Binding-site contacts:
Ligand atom O6 contacts residue THR55 of chain 1.B at 3.3 Å.
Ligand atom C7 contacts residue ASN53 of chain 1.B at 3.5 Å.
Ligand atom C7 contacts residue LEU46 of chain 1.B at 3.9 Å (hydrophobic).
Ligand atom C5 contacts residue ASN53 of chain 1.B at 3.3 Å.
Ligand atom N2 contacts residue LEU46 of chain 1.B at 4.1 Å.
Ligand atom C1 contacts residue ASN53 of chain 1.B at 1.8 Å.
Ligand atom C8 contacts residue LEU46 of chain 1.B at 4.0 Å (hydrophobic).
Ligand atom C4 contacts residue ASN53 of chain 1.B at 4.1 Å.
Ligand atom O5 contacts residue ASN53 of chain 1.B at 2.0 Å (h-bond).
Ligand atom O6 contacts residue ASN53 of chain 1.B at 3.3 Å (h-bond).
Ligand atom O7 contacts residue LEU46 of chain 1.B at 3.8 Å.
Ligand atom O7 contacts residue ASN53 of chain 1.B at 3.6 Å.
Ligand atom C6 contacts residue ASN53 of chain 1.B at 3.8 Å.
Ligand atom C3 contacts residue ASN53 of chain 1.B at 3.6 Å.
Ligand atom C2 contacts residue ASN53 of chain 1.B at 2.6 Å.
Ligand atom N2 contacts residue ASN53 of chain 1.B at 2.7 Å (h-bond).

The small molecule below binds the protein below.
Small molecule (SMILES): CC(=O)N[C@@H]1[C@@H](O)[C@H](O)[C@@H](CO)O[C@H]1O

Sequence of chain 1.B:
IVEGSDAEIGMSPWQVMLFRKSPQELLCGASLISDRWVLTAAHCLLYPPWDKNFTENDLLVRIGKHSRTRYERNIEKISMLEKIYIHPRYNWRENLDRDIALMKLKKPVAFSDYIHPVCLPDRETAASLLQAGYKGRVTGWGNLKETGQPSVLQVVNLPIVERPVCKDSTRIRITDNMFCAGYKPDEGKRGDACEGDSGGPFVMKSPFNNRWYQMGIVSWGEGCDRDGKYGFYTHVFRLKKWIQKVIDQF